Sequence of chain 1.A:
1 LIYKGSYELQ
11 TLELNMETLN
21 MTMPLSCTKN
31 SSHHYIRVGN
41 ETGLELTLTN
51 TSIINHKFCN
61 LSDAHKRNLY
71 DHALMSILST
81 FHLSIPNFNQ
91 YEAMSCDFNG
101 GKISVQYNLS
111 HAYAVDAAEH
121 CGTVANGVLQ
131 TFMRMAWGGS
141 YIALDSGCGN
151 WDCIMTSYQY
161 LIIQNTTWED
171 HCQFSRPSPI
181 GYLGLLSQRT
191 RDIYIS

A protein and the small-molecule ligand that binds it are described below.
Small molecule (SMILES): CC(=O)N[C@H]1[C@H](O[C@H]2[C@H](O)[C@@H](NC(C)=O)CO[C@@H]2CO)O[C@H](CO)[C@@H](O[C@@H]2O[C@H](CO)[C@@H](O)[C@H](O)[C@@H]2O)[C@@H]1O

Binding-site contacts:
Ligand atom N2 contacts residue ASN60 of chain 1.A at 2.7 Å (h-bond).
Ligand atom C8 contacts residue PHE58 of chain 1.A at 3.8 Å (hydrophobic).
Ligand atom C8 contacts residue ASN60 of chain 1.A at 3.5 Å.
Ligand atom C1 contacts residue ASN60 of chain 1.A at 1.5 Å.
Ligand atom C7 contacts residue PHE58 of chain 1.A at 4.2 Å (hydrophobic).
Ligand atom O7 contacts residue ASP97 of chain 1.A at 4.4 Å.
Ligand atom C2 contacts residue ASN60 of chain 1.A at 2.6 Å.
Ligand atom C8 contacts residue ASP97 of chain 1.A at 3.5 Å.
Ligand atom C3 contacts residue ASN60 of chain 1.A at 3.9 Å.
Ligand atom C7 contacts residue ASN60 of chain 1.A at 3.0 Å.
Ligand atom O7 contacts residue PHE58 of chain 1.A at 3.5 Å.
Ligand atom C8 contacts residue HIS56 of chain 1.A at 3.8 Å.
Ligand atom N2 contacts residue PHE58 of chain 1.A at 3.6 Å.
Ligand atom C1 contacts residue PHE58 of chain 1.A at 4.0 Å (hydrophobic).
Ligand atom C5 contacts residue ASN60 of chain 1.A at 3.8 Å.
Ligand atom C4 contacts residue ASN60 of chain 1.A at 4.3 Å.
Ligand atom O5 contacts residue ASN60 of chain 1.A at 2.4 Å (h-bond).
Ligand atom C3 contacts residue PHE58 of chain 1.A at 4.2 Å (hydrophobic).
Ligand atom O7 contacts residue ASN60 of chain 1.A at 3.7 Å.
Ligand atom O3 contacts residue PHE58 of chain 1.A at 4.4 Å.
Ligand atom O5 contacts residue ASP63 of chain 1.A at 4.1 Å.
Ligand atom C2 contacts residue PHE58 of chain 1.A at 4.2 Å (hydrophobic).
Ligand atom C4 contacts residue PHE58 of chain 1.A at 4.5 Å (hydrophobic).